Binding-site contacts:
Ligand atom C1 contacts residue ASN13 of chain 1.A at 1.4 Å.
Ligand atom C4 contacts residue ASN13 of chain 1.A at 4.2 Å.
Ligand atom C3 contacts residue ASN13 of chain 1.A at 3.8 Å.
Ligand atom C8 contacts residue GLU10 of chain 1.A at 4.4 Å.
Ligand atom C7 contacts residue SER43 of chain 1.A at 4.5 Å.
Ligand atom C1 contacts residue GLY9 of chain 1.A at 4.4 Å.
Ligand atom O5 contacts residue ASN13 of chain 1.A at 2.4 Å (h-bond).
Ligand atom C2 contacts residue ASN13 of chain 1.A at 2.4 Å.
Ligand atom C7 contacts residue GLY9 of chain 1.A at 3.6 Å.
Ligand atom C5 contacts residue ASN13 of chain 1.A at 3.7 Å.
Ligand atom C7 contacts residue ASN13 of chain 1.A at 3.5 Å.
Ligand atom O7 contacts residue ASN13 of chain 1.A at 3.8 Å.
Ligand atom C8 contacts residue GLY9 of chain 1.A at 3.4 Å.
Ligand atom O7 contacts residue SER43 of chain 1.A at 3.5 Å (h-bond).
Ligand atom N2 contacts residue ASN13 of chain 1.A at 2.8 Å (h-bond).
Ligand atom O7 contacts residue GLY9 of chain 1.A at 3.3 Å.

A protein and the small-molecule ligand that binds it are described below.
Small molecule (SMILES): CC(=O)N[C@H]1[C@H](O[C@H]2[C@H](O)[C@@H](NC(C)=O)CO[C@@H]2CO)O[C@H](CO)[C@@H](O[C@@H]2O[C@H](CO[C@H]3O[C@H](CO)[C@@H](O)[C@H](O)[C@@H]3O)[C@@H](O)[C@H](O[C@H]3O[C@H](CO)[C@@H](O)[C@H](O)[C@@H]3O)[C@@H]2O)[C@@H]1O

Sequence of chain 1.A:
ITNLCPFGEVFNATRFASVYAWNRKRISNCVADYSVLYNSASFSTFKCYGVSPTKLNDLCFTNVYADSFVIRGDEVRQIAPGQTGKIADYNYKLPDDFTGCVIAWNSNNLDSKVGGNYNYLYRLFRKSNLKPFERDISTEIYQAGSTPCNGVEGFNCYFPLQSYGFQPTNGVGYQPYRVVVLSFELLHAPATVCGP